Sequence of chain 1.A:
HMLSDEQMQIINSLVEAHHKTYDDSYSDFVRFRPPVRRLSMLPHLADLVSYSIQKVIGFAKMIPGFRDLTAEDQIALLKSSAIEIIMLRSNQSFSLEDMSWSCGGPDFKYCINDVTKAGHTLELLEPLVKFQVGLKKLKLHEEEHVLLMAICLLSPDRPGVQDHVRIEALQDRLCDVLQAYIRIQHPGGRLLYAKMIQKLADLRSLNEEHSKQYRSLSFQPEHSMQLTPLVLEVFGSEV

Binding-site contacts:
Ligand atom C9 contacts residue ILE143 of chain 1.A at 3.6 Å (hydrophobic).
Ligand atom C48 contacts residue TYR22 of chain 1.A at 3.5 Å (hydrophobic).
Ligand atom C48 contacts residue SER153 of chain 1.A at 3.3 Å.
Ligand atom O49 contacts residue TYR22 of chain 1.A at 2.6 Å (h-bond).
Ligand atom C8 contacts residue ILE143 of chain 1.A at 3.5 Å (hydrophobic).
Ligand atom C28 contacts residue ALA178 of chain 1.A at 3.4 Å (hydrophobic).
Ligand atom C48 contacts residue CYS163 of chain 1.A at 3.9 Å (hydrophobic).
Ligand atom C20 contacts residue TRP161 of chain 1.A at 3.8 Å (hydrophobic).
Ligand atom C4 contacts residue CYS163 of chain 1.A at 3.8 Å (hydrophobic).
Ligand atom C29 contacts residue ALA106 of chain 1.A at 3.6 Å (hydrophobic).
Ligand atom C19 contacts residue VAL175 of chain 1.A at 3.5 Å (hydrophobic).
Ligand atom C10 contacts residue SER150 of chain 1.A at 3.5 Å.
Ligand atom C20 contacts residue LEU188 of chain 1.A at 3.6 Å (hydrophobic).
Ligand atom O49 contacts residue TYR26 of chain 1.A at 3.8 Å.
Ligand atom O49 contacts residue SER153 of chain 1.A at 3.0 Å (h-bond).
Ligand atom C8 contacts residue HIS270 of chain 1.A at 3.6 Å.
Ligand atom C29 contacts residue VAL291 of chain 1.A at 3.7 Å (hydrophobic).
Ligand atom C10 contacts residue TRP161 of chain 1.A at 3.8 Å (hydrophobic).
Ligand atom C6 contacts residue LEU108 of chain 1.A at 3.8 Å (hydrophobic).
Ligand atom O2 contacts residue HIS270 of chain 1.A at 2.9 Å (h-bond).
Ligand atom C5 contacts residue LEU108 of chain 1.A at 3.6 Å (hydrophobic).
Ligand atom C8 contacts residue MET147 of chain 1.A at 3.8 Å (hydrophobic).
Ligand atom O53 contacts residue ARG149 of chain 1.A at 2.7 Å (salt-bridge).
Ligand atom C12 contacts residue HIS180 of chain 1.A at 3.4 Å.
Ligand atom O49 contacts residue SER150 of chain 1.A at 3.5 Å.
Ligand atom C52 contacts residue SER112 of chain 1.A at 3.8 Å.
Ligand atom C28 contacts residue LEU277 of chain 1.A at 3.5 Å (hydrophobic).
Ligand atom C52 contacts residue ARG149 of chain 1.A at 3.3 Å.
Ligand atom C19 contacts residue LEU188 of chain 1.A at 3.8 Å (hydrophobic).
Ligand atom C4 contacts residue SER153 of chain 1.A at 3.7 Å.
Ligand atom C20 contacts residue VAL175 of chain 1.A at 3.7 Å (hydrophobic).
Ligand atom C1 contacts residue SER112 of chain 1.A at 3.5 Å.
Ligand atom O2 contacts residue HIS180 of chain 1.A at 3.1 Å (h-bond).
Ligand atom C16 contacts residue VAL109 of chain 1.A at 3.6 Å (hydrophobic).
Ligand atom C48 contacts residue TYR26 of chain 1.A at 3.4 Å (hydrophobic).
Ligand atom O49 contacts residue ARG149 of chain 1.A at 3.5 Å (salt-bridge).
Ligand atom O53 contacts residue SER112 of chain 1.A at 2.8 Å (h-bond).
Ligand atom C29 contacts residue VAL109 of chain 1.A at 3.7 Å (hydrophobic).
Ligand atom C28 contacts residue HIS180 of chain 1.A at 3.2 Å.
Ligand atom C21 contacts residue TRP161 of chain 1.A at 3.8 Å (hydrophobic).

This small molecule binds to this protein.
Small molecule (SMILES): CCC(=CC=CC(O)(CC)CC)c1cccc(OCc2ccc(CO)c(CO)c2)c1